Sequence of chain 1.A:
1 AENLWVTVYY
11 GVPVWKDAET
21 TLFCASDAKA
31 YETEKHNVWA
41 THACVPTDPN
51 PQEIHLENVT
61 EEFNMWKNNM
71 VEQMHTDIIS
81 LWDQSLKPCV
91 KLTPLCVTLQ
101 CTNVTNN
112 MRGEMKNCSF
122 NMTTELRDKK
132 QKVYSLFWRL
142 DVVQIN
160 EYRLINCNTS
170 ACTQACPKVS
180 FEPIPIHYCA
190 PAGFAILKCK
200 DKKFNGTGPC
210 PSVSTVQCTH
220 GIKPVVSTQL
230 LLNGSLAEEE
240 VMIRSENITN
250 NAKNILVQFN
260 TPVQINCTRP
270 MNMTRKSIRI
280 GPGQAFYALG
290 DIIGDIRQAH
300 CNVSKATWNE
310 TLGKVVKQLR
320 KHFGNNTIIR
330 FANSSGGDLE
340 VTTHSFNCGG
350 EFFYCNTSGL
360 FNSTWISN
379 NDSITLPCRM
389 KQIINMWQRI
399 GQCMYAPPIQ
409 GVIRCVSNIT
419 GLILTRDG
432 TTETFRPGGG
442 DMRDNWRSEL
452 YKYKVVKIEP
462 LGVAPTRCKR

Binding-site contacts:
Ligand atom C5 contacts residue ASN265 of chain 1.A at 3.6 Å.
Ligand atom C2 contacts residue ASN265 of chain 1.A at 2.5 Å.
Ligand atom C8 contacts residue ASN301 of chain 1.A at 4.0 Å.
Ligand atom C8 contacts residue VAL302 of chain 1.A at 3.9 Å (hydrophobic).
Ligand atom O7 contacts residue ASN301 of chain 1.A at 3.4 Å.
Ligand atom O7 contacts residue ASN265 of chain 1.A at 2.6 Å (h-bond).
Ligand atom C6 contacts residue ARG412 of chain 1.A at 4.4 Å.
Ligand atom C1 contacts residue ASN265 of chain 1.A at 1.4 Å.
Ligand atom C8 contacts residue SER303 of chain 1.A at 3.4 Å.
Ligand atom C3 contacts residue ASN265 of chain 1.A at 3.8 Å.
Ligand atom O6 contacts residue ARG412 of chain 1.A at 3.1 Å (salt-bridge).
Ligand atom C4 contacts residue ASN265 of chain 1.A at 4.2 Å.
Ligand atom O6 contacts residue ASN265 of chain 1.A at 4.5 Å.
Ligand atom C7 contacts residue ASN265 of chain 1.A at 3.0 Å.
Ligand atom C7 contacts residue ASN301 of chain 1.A at 4.2 Å.
Ligand atom C8 contacts residue ASN265 of chain 1.A at 4.3 Å.
Ligand atom C8 contacts residue GLN263 of chain 1.A at 4.0 Å.
Ligand atom O5 contacts residue ASN265 of chain 1.A at 2.3 Å (h-bond).
Ligand atom N2 contacts residue GLN263 of chain 1.A at 4.5 Å.
Ligand atom N2 contacts residue ASN265 of chain 1.A at 2.9 Å (h-bond).

The protein below binds the small molecule below.
Small molecule (SMILES): CC(=O)N[C@H]1[C@H](O[C@H]2[C@H](O)[C@@H](NC(C)=O)CO[C@@H]2CO)O[C@H](CO)[C@@H](O)[C@@H]1O